Binding-site contacts:
Ligand atom C4 contacts residue ASN73 of chain 1.E at 4.2 Å.
Ligand atom O5 contacts residue VAL76 of chain 1.E at 4.3 Å.
Ligand atom O6 contacts residue LYS9 of chain 1.E at 4.1 Å.
Ligand atom C5 contacts residue ASN73 of chain 1.E at 3.7 Å.
Ligand atom O5 contacts residue LYS9 of chain 1.E at 4.3 Å.
Ligand atom C5 contacts residue THR75 of chain 1.E at 4.0 Å.
Ligand atom C6 contacts residue LYS9 of chain 1.E at 4.1 Å.
Ligand atom O7 contacts residue ASN73 of chain 1.E at 3.7 Å.
Ligand atom C7 contacts residue ASN73 of chain 1.E at 3.6 Å.
Ligand atom O6 contacts residue THR75 of chain 1.E at 4.2 Å.
Ligand atom C2 contacts residue ASN73 of chain 1.E at 2.5 Å.
Ligand atom C1 contacts residue ASN73 of chain 1.E at 1.4 Å.
Ligand atom C3 contacts residue ASN73 of chain 1.E at 3.8 Å.
Ligand atom C1 contacts residue THR75 of chain 1.E at 3.4 Å.
Ligand atom C8 contacts residue ASN73 of chain 1.E at 3.9 Å.
Ligand atom O5 contacts residue THR75 of chain 1.E at 3.6 Å (h-bond).
Ligand atom O6 contacts residue VAL76 of chain 1.E at 4.5 Å.
Ligand atom N2 contacts residue ASN73 of chain 1.E at 3.0 Å (h-bond).
Ligand atom O5 contacts residue ASN73 of chain 1.E at 2.4 Å (h-bond).

Sequence of chain 1.E:
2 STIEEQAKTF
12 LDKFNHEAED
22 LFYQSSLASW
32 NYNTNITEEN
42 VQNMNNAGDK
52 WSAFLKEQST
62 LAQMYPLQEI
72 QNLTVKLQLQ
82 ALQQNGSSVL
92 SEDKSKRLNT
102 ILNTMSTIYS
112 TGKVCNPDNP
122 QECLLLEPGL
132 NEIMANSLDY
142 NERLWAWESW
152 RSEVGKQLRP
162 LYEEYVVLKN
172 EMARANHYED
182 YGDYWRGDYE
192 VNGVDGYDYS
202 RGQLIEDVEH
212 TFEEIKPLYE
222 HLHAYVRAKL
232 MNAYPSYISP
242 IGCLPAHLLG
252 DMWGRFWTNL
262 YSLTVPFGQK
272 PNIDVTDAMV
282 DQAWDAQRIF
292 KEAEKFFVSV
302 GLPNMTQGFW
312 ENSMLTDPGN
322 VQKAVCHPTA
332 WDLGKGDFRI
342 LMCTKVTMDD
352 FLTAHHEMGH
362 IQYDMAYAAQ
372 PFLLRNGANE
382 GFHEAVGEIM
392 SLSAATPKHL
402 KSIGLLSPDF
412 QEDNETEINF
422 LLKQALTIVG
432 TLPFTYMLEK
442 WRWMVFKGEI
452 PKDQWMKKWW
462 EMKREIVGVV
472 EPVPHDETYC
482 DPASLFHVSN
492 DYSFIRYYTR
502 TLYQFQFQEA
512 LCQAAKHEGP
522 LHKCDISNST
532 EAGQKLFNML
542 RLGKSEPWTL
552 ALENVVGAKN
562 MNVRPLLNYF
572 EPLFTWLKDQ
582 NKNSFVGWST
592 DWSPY

This small molecule binds to this protein.
Small molecule (SMILES): CC(=O)N[C@@H]1[C@@H](O)[C@H](O)[C@@H](CO)O[C@H]1O